Binding-site contacts:
Ligand atom C31 contacts residue TRP98 of chain 1.Q at 4.1 Å (hydrophobic).
Ligand atom O16 contacts residue TRP98 of chain 1.Q at 3.8 Å.
Ligand atom C43 contacts residue PHE37 of chain 1.Y at 4.0 Å (hydrophobic).
Ligand atom O1 contacts residue TYR35 of chain 1.Z at 3.1 Å.
Ligand atom O16 contacts residue LEU28 of chain 1.Z at 4.1 Å.
Ligand atom C43 contacts residue LEU34 of chain 1.Z at 3.9 Å (hydrophobic).
Ligand atom C57 contacts residue TYR35 of chain 1.Z at 4.1 Å (hydrophobic).
Ligand atom C1 contacts residue TRP32 of chain 1.Z at 3.5 Å (hydrophobic).
Ligand atom C25 contacts residue TRP98 of chain 1.Q at 3.9 Å (hydrophobic).
Ligand atom C28 contacts residue GLY31 of chain 1.Z at 4.1 Å.
Ligand atom C10 contacts residue TYR35 of chain 1.Z at 3.5 Å (hydrophobic).
Ligand atom C40 contacts residue PHE37 of chain 1.Y at 4.0 Å (hydrophobic).
Ligand atom C22 contacts residue TRP98 of chain 1.Q at 3.5 Å (hydrophobic).
Ligand atom C57 contacts residue TRP98 of chain 1.Q at 3.5 Å (hydrophobic).
Ligand atom O61 contacts residue TYR102 of chain 1.Q at 3.7 Å.
Ligand atom C28 contacts residue TRP98 of chain 1.Q at 3.8 Å (hydrophobic).
Ligand atom O5 contacts residue TRP98 of chain 1.Q at 3.4 Å.
Ligand atom C37 contacts residue LEU462 of chain 1.N at 4.1 Å (hydrophobic).
Ligand atom C43 contacts residue LEU35 of chain 1.N at 3.9 Å (hydrophobic).
Ligand atom C9 contacts residue TYR35 of chain 1.Z at 4.1 Å (hydrophobic).
Ligand atom O3 contacts residue HIS36 of chain 1.Z at 3.6 Å.
Ligand atom O49 contacts residue GLY31 of chain 1.Z at 4.1 Å.
Ligand atom C1 contacts residue GLY31 of chain 1.Z at 3.7 Å.
Ligand atom C19 contacts residue LEU27 of chain 1.Z at 3.6 Å (hydrophobic).
Ligand atom O55 contacts residue TRP32 of chain 1.Z at 3.3 Å.
Ligand atom O6 contacts residue TYR35 of chain 1.Z at 3.2 Å (h-bond).
Ligand atom C5 contacts residue TYR35 of chain 1.Z at 3.8 Å (hydrophobic).
Ligand atom C43 contacts residue PHE459 of chain 1.N at 3.9 Å (hydrophobic).
Ligand atom C37 contacts residue PHE459 of chain 1.N at 3.8 Å (hydrophobic).
Ligand atom O61 contacts residue TRP98 of chain 1.Q at 2.9 Å (h-bond).
Ligand atom O16 contacts residue GLY31 of chain 1.Z at 3.7 Å.
Ligand atom C40 contacts residue ALA30 of chain 1.Z at 4.1 Å (hydrophobic).
Ligand atom C25 contacts residue LEU95 of chain 1.Q at 4.0 Å (hydrophobic).
Ligand atom O49 contacts residue TRP32 of chain 1.Z at 3.5 Å (h-bond).
Ligand atom C18 contacts residue LEU28 of chain 1.Z at 3.8 Å (hydrophobic).
Ligand atom O16 contacts residue LEU27 of chain 1.Z at 4.1 Å.
Ligand atom O49 contacts residue LEU28 of chain 1.Z at 2.9 Å (h-bond).
Ligand atom C28 contacts residue LEU27 of chain 1.Z at 3.8 Å (hydrophobic).
Ligand atom C11 contacts residue TYR35 of chain 1.Z at 4.0 Å (hydrophobic).
Ligand atom C1 contacts residue LEU28 of chain 1.Z at 4.0 Å (hydrophobic).

Sequence of chain 1.Q:
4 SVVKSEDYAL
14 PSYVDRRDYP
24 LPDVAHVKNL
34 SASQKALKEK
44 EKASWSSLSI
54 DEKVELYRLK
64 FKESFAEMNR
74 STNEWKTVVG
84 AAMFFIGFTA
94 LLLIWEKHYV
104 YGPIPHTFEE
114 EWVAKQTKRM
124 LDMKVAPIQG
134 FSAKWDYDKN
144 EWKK

Sequence of chain 1.Z:
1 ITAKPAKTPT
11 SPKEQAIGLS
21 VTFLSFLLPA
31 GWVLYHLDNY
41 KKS

Sequence of chain 1.Y:
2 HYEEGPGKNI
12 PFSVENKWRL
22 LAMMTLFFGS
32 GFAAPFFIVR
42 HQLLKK

A protein and the small-molecule ligand that binds it are described below.
Small molecule (SMILES): CCCCCCCCCCO[C@@H]1O[C@H](CO)[C@@H](O[C@H]2O[C@H](CO)[C@@H](O)[C@H](O)[C@H]2O)[C@H](O)[C@H]1O

Sequence of chain 1.N:
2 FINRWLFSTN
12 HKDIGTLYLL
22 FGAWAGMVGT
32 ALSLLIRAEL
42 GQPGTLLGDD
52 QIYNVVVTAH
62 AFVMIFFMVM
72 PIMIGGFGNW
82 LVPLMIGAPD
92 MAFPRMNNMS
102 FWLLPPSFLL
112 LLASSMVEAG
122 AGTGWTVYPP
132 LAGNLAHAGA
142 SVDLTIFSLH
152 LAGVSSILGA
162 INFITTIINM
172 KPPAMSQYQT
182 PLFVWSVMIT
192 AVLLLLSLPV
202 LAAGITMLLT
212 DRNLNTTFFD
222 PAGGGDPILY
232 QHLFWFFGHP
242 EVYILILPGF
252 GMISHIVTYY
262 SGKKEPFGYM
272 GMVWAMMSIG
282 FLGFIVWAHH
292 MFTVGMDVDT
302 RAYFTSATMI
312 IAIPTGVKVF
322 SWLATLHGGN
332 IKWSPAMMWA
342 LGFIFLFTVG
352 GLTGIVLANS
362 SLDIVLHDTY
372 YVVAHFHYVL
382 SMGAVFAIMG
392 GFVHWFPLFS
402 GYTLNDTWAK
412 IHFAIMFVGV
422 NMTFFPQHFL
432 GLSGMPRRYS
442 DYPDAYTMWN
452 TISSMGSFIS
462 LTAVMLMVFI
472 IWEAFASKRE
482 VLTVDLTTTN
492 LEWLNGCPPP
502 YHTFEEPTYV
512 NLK